Binding-site contacts:
Ligand atom N contacts residue LYS66 of chain 1.D at 3.4 Å.
Ligand atom N contacts residue TYR171 of chain 1.D at 3.0 Å (h-bond).
Ligand atom O contacts residue TYR159 of chain 1.D at 2.6 Å (h-bond).
Ligand atom O contacts residue TRP147 of chain 1.D at 3.5 Å.
Ligand atom CB contacts residue TYR99 of chain 1.D at 3.5 Å (hydrophobic).
Ligand atom CA contacts residue LYS66 of chain 1.D at 3.5 Å.
Ligand atom O contacts residue LYS66 of chain 1.D at 2.5 Å (salt-bridge).
Ligand atom C contacts residue TYR84 of chain 1.D at 3.6 Å (hydrophobic).
Ligand atom CG2 contacts residue TRP147 of chain 1.D at 3.4 Å (hydrophobic).
Ligand atom CA contacts residue GLU63 of chain 1.D at 3.3 Å.
Ligand atom O contacts residue TRP147 of chain 1.D at 2.9 Å (h-bond).
Ligand atom OG1 contacts residue TRP147 of chain 1.D at 3.3 Å (h-bond).
Ligand atom CD2 contacts residue LYS66 of chain 1.D at 3.4 Å.
Ligand atom OXT contacts residue TYR84 of chain 1.D at 3.4 Å (h-bond).
Ligand atom O contacts residue TYR7 of chain 1.D at 3.4 Å.
Ligand atom CD2 contacts residue PHE9 of chain 1.D at 3.4 Å (hydrophobic).
Ligand atom O contacts residue HIS70 of chain 1.D at 3.0 Å (h-bond).
Ligand atom O contacts residue LYS146 of chain 1.D at 3.4 Å.
Ligand atom CD1 contacts residue GLU63 of chain 1.D at 3.1 Å.
Ligand atom C contacts residue TYR7 of chain 1.D at 3.2 Å (hydrophobic).
Ligand atom N contacts residue TYR7 of chain 1.D at 2.7 Å (h-bond).
Ligand atom N contacts residue TYR99 of chain 1.D at 3.2 Å (h-bond).
Ligand atom O contacts residue LYS146 of chain 1.D at 3.1 Å.
Ligand atom N contacts residue ASP77 of chain 1.D at 3.3 Å (salt-bridge).
Ligand atom OG1 contacts residue TYR123 of chain 1.D at 3.4 Å.
Ligand atom CD1 contacts residue VAL67 of chain 1.D at 3.5 Å (hydrophobic).
Ligand atom OG contacts residue TYR99 of chain 1.D at 2.7 Å (h-bond).
Ligand atom CG2 contacts residue LEU81 of chain 1.D at 3.0 Å (hydrophobic).
Ligand atom OG contacts residue HIS70 of chain 1.D at 3.5 Å (h-bond).
Ligand atom C contacts residue LYS66 of chain 1.D at 3.6 Å.
Ligand atom CD1 contacts residue TYR59 of chain 1.D at 3.4 Å (hydrophobic).
Ligand atom OG1 contacts residue THR143 of chain 1.D at 3.4 Å (h-bond).
Ligand atom O contacts residue THR143 of chain 1.D at 2.9 Å (h-bond).
Ligand atom N contacts residue GLU63 of chain 1.D at 3.1 Å (salt-bridge).
Ligand atom O contacts residue TYR84 of chain 1.D at 3.1 Å (h-bond).
Ligand atom CA contacts residue TYR7 of chain 1.D at 3.2 Å (hydrophobic).
Ligand atom OXT contacts residue THR80 of chain 1.D at 3.3 Å.
Ligand atom C3 contacts residue LYS66 of chain 1.D at 3.2 Å.
Ligand atom CD2 contacts residue TYR99 of chain 1.D at 3.3 Å (hydrophobic).
Ligand atom N contacts residue HIS70 of chain 1.D at 3.5 Å.

Sequence of chain 1.D:
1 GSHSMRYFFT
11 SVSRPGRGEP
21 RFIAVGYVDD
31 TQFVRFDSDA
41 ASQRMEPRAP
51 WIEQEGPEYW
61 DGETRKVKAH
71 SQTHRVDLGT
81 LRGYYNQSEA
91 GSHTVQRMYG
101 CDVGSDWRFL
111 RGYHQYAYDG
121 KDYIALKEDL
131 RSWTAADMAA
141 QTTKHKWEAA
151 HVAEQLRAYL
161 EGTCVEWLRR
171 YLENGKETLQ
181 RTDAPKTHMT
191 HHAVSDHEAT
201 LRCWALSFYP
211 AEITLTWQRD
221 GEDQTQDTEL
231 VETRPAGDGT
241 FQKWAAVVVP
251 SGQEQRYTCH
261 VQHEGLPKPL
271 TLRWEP

This protein binds this small molecule.
Small molecule (SMILES): CC(C)C[C@H](NC(=O)[C@@H](N)CC(C)C)C(=O)N[C@@H](CO)C(=O)N[C@@H](Cc1ccc(O)c(C(C)(C)C)c1)C(=O)N[C@@H](Cc1ccccc1)C(=O)NCC(=O)N[C@H](C(=O)N1CCC[C@H]1C(=O)N[C@H](C(=O)O)[C@@H](C)O)[C@@H](C)O